Binding-site contacts:
Ligand atom O7 contacts residue GLU64 of chain 1.F at 4.4 Å.
Ligand atom O7 contacts residue GLU104 of chain 1.E at 3.1 Å (salt-bridge).
Ligand atom N2 contacts residue GLY78 of chain 1.D at 4.3 Å.
Ligand atom C8 contacts residue ASN79 of chain 1.D at 3.3 Å.
Ligand atom C7 contacts residue ASN79 of chain 1.D at 3.2 Å.
Ligand atom N2 contacts residue ASN79 of chain 1.D at 4.2 Å.
Ligand atom C2 contacts residue ASN82 of chain 1.D at 2.3 Å.
Ligand atom C3 contacts residue ASN82 of chain 1.D at 3.7 Å.
Ligand atom C7 contacts residue HIS75 of chain 1.D at 4.2 Å.
Ligand atom O7 contacts residue ASN82 of chain 1.D at 3.8 Å.
Ligand atom C4 contacts residue ASN82 of chain 1.D at 4.2 Å.
Ligand atom O7 contacts residue HIS75 of chain 1.D at 4.1 Å.
Ligand atom C7 contacts residue GLY78 of chain 1.D at 4.4 Å.
Ligand atom O5 contacts residue ASN82 of chain 1.D at 2.4 Å (h-bond).
Ligand atom C8 contacts residue ASN82 of chain 1.D at 4.5 Å.
Ligand atom C5 contacts residue ASN82 of chain 1.D at 3.7 Å.
Ligand atom C7 contacts residue ASN82 of chain 1.D at 3.5 Å.
Ligand atom O7 contacts residue ASN79 of chain 1.D at 2.8 Å (h-bond).
Ligand atom C1 contacts residue ASN82 of chain 1.D at 1.4 Å.
Ligand atom C8 contacts residue HIS75 of chain 1.D at 3.4 Å.
Ligand atom N2 contacts residue ASN82 of chain 1.D at 2.8 Å (h-bond).
Ligand atom C1 contacts residue GLY78 of chain 1.D at 4.4 Å.
Ligand atom C8 contacts residue GLY78 of chain 1.D at 3.9 Å.
Ligand atom C7 contacts residue GLU104 of chain 1.E at 4.2 Å.

Sequence of chain 1.D:
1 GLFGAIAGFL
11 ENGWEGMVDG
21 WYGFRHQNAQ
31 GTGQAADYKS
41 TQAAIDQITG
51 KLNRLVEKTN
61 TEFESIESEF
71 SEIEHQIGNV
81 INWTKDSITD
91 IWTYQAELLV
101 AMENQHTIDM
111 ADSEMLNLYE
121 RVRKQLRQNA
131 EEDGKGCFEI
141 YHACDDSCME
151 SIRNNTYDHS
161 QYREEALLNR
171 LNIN

Sequence of chain 1.E:
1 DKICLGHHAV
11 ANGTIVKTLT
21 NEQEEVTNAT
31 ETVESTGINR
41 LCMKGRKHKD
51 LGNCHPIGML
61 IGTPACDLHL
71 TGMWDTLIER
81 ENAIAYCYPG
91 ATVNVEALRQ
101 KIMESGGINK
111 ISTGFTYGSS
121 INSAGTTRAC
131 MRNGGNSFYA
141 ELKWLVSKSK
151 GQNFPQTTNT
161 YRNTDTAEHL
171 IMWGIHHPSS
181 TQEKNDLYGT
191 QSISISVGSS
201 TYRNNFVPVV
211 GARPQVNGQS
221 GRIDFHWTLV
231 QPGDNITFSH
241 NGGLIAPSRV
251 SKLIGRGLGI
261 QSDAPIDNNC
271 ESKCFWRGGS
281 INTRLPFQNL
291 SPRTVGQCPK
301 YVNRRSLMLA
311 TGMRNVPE

Sequence of chain 1.F:
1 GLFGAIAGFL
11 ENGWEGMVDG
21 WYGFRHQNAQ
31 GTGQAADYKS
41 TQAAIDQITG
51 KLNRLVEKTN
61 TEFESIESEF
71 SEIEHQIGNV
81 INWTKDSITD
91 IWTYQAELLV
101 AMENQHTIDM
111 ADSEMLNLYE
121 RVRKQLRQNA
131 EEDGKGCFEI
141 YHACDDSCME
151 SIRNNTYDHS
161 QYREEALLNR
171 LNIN

This protein binds this small molecule.
Small molecule (SMILES): CC(=O)N[C@@H]1[C@@H](O)[C@H](O)[C@@H](CO)O[C@H]1O